Binding-site contacts:
Ligand atom OD1 contacts residue HIC75 of chain 1.C at 3.7 Å.
Ligand atom CZ2 contacts residue ARG179 of chain 1.C at 3.5 Å.
Ligand atom CZ2 contacts residue ILE77 of chain 1.C at 4.2 Å (hydrophobic).
Ligand atom CB contacts residue THR79 of chain 1.C at 3.7 Å.
Ligand atom N contacts residue ILE77 of chain 1.C at 3.8 Å.
Ligand atom CA contacts residue ILE77 of chain 1.C at 3.7 Å (hydrophobic).
Ligand atom CB contacts residue ILE77 of chain 1.C at 4.3 Å (hydrophobic).
Ligand atom N contacts residue GLU74 of chain 1.C at 4.1 Å.
Ligand atom CG contacts residue HIC75 of chain 1.C at 3.8 Å.
Ligand atom CE3 contacts residue PRO114 of chain 1.C at 3.8 Å (hydrophobic).
Ligand atom O contacts residue ILE77 of chain 1.C at 4.3 Å.
Ligand atom CH2 contacts residue ARG179 of chain 1.C at 4.2 Å.
Ligand atom CE2 contacts residue ARG179 of chain 1.C at 4.2 Å.
Ligand atom C contacts residue ILE77 of chain 1.C at 4.3 Å (hydrophobic).
Ligand atom OD1 contacts residue GLU74 of chain 1.C at 4.5 Å.
Ligand atom CB contacts residue GLU74 of chain 1.C at 4.2 Å.
Ligand atom CA contacts residue THR79 of chain 1.C at 4.2 Å.
Ligand atom CG contacts residue GLU74 of chain 1.C at 4.0 Å.
Ligand atom O contacts residue THR79 of chain 1.C at 4.3 Å.
Ligand atom CE2 contacts residue ILE77 of chain 1.C at 3.7 Å (hydrophobic).
Ligand atom NE1 contacts residue ILE77 of chain 1.C at 4.1 Å.
Ligand atom SG contacts residue HIC75 of chain 1.C at 4.2 Å.
Ligand atom CD1 contacts residue ILE77 of chain 1.C at 4.1 Å (hydrophobic).
Ligand atom CZ3 contacts residue PRO114 of chain 1.C at 3.7 Å (hydrophobic).
Ligand atom C contacts residue GLU74 of chain 1.C at 4.4 Å.
Ligand atom CH2 contacts residue PRO114 of chain 1.C at 4.1 Å (hydrophobic).
Ligand atom CH2 contacts residue ASN113 of chain 1.C at 4.3 Å.
Ligand atom CH2 contacts residue ILE77 of chain 1.C at 4.4 Å (hydrophobic).
Ligand atom CG contacts residue ILE77 of chain 1.C at 3.8 Å (hydrophobic).
Ligand atom CA contacts residue GLU74 of chain 1.C at 4.3 Å.
Ligand atom CH2 contacts residue LEU112 of chain 1.C at 4.1 Å (hydrophobic).
Ligand atom CB contacts residue ILE77 of chain 1.C at 4.3 Å (hydrophobic).
Ligand atom CZ3 contacts residue ILE77 of chain 1.C at 4.2 Å (hydrophobic).
Ligand atom CD contacts residue HIC75 of chain 1.C at 4.0 Å.
Ligand atom CB contacts residue GLU74 of chain 1.C at 3.2 Å.
Ligand atom CE3 contacts residue ILE77 of chain 1.C at 3.8 Å (hydrophobic).
Ligand atom CD2 contacts residue ILE77 of chain 1.C at 3.5 Å (hydrophobic).

This small molecule binds to this protein.
Small molecule (SMILES): C[C@@H]1NC(=O)[C@H](C[C@@](C)(O)CO)NC(=O)[C@@H]2CC3=C(N=C4C=CC=CC43)SC[C@H](NC(=O)[C@@H]([C@H](C)O)NC1=O)C(=O)N1C[C@H](O)C[C@H]1C(=O)N[C@@H](C)C(=O)N2

Sequence of chain 1.C:
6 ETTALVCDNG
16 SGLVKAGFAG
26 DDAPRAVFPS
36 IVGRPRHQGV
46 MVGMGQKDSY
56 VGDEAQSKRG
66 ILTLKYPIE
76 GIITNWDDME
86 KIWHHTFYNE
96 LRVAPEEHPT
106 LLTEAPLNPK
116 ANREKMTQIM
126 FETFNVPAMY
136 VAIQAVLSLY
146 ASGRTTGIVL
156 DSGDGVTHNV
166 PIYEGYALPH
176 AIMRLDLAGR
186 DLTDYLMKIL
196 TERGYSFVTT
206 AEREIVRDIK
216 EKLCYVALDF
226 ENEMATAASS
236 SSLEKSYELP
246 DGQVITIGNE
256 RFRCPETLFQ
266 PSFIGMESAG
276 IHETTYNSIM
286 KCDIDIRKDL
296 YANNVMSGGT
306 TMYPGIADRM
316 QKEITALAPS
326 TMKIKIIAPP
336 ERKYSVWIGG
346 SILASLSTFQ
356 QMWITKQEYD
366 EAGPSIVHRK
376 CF